Sequence of chain 36.D:
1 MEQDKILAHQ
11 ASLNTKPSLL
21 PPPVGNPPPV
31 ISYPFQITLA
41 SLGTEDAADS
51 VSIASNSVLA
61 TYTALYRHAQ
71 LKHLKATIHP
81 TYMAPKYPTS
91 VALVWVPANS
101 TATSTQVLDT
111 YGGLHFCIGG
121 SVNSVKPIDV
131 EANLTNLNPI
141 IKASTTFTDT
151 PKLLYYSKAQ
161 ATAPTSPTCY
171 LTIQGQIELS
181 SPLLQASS

Binding-site contacts:
Ligand atom N3 contacts residue VAL107 of chain 36.C at 2.9 Å.
Ligand atom OP2 contacts residue ASN133 of chain 36.C at 2.5 Å.
Ligand atom O5' contacts residue ASN133 of chain 36.C at 2.9 Å (h-bond).
Ligand atom OP1 contacts residue ASN136 of chain 36.C at 2.4 Å (h-bond).
Ligand atom C5 contacts residue VAL94 of chain 36.C at 2.5 Å (hydrophobic).
Ligand atom O4 contacts residue VAL107 of chain 36.C at 1.8 Å.
Ligand atom N1 contacts residue VAL94 of chain 36.C at 1.9 Å.
Ligand atom C1' contacts residue VAL94 of chain 36.C at 2.6 Å (hydrophobic).
Ligand atom C4' contacts residue TRP95 of chain 36.C at 3.0 Å (hydrophobic).
Ligand atom O3' contacts residue GLU131 of chain 36.C at 2.8 Å (salt-bridge).
Ligand atom O4' contacts residue VAL94 of chain 36.C at 2.7 Å.
Ligand atom C4 contacts residue VAL107 of chain 36.C at 2.6 Å (hydrophobic).
Ligand atom N3 contacts residue LEU114 of chain 36.C at 2.9 Å (h-bond).
Ligand atom C6 contacts residue GLY112 of chain 36.C at 2.2 Å.
Ligand atom C4 contacts residue LEU93 of chain 36.C at 2.9 Å (hydrophobic).
Ligand atom O4 contacts residue LEU114 of chain 36.C at 2.8 Å (h-bond).
Ligand atom O2' contacts residue TRP95 of chain 36.C at 2.5 Å.
Ligand atom C2 contacts residue VAL94 of chain 36.C at 1.7 Å (hydrophobic).
Ligand atom O4 contacts residue GLU131 of chain 36.C at 2.6 Å (salt-bridge).
Ligand atom N3 contacts residue LEU93 of chain 36.C at 1.6 Å (h-bond).
Ligand atom C2 contacts residue LEU93 of chain 36.C at 2.0 Å (hydrophobic).
Ligand atom C4 contacts residue GLY113 of chain 36.C at 1.2 Å.
Ligand atom C2 contacts residue GLY113 of chain 36.C at 2.8 Å.
Ligand atom C5 contacts residue THR110 of chain 36.C at 2.9 Å.
Ligand atom O2 contacts residue VAL94 of chain 36.C at 1.5 Å.
Ligand atom N1 contacts residue GLY113 of chain 36.C at 2.8 Å.
Ligand atom C6 contacts residue VAL94 of chain 36.C at 1.8 Å (hydrophobic).
Ligand atom O4 contacts residue GLY113 of chain 36.C at 2.0 Å.
Ligand atom C1' contacts residue TRP95 of chain 36.C at 2.4 Å (hydrophobic).
Ligand atom N3 contacts residue GLY113 of chain 36.C at 2.1 Å.
Ligand atom C6 contacts residue TYR111 of chain 36.C at 3.1 Å (hydrophobic).
Ligand atom C4 contacts residue VAL94 of chain 36.C at 2.8 Å (hydrophobic).
Ligand atom C5 contacts residue GLY113 of chain 36.C at 1.2 Å.
Ligand atom C5 contacts residue GLY112 of chain 36.C at 2.6 Å.
Ligand atom O4' contacts residue TRP95 of chain 36.C at 2.8 Å (h-bond).
Ligand atom N3 contacts residue VAL94 of chain 36.C at 2.3 Å.
Ligand atom C6 contacts residue GLY113 of chain 36.C at 1.8 Å.
Ligand atom C4 contacts residue LEU114 of chain 36.C at 2.8 Å (hydrophobic).
Ligand atom O2 contacts residue LEU93 of chain 36.C at 1.9 Å (h-bond).
Ligand atom N1 contacts residue GLY112 of chain 36.C at 2.9 Å (h-bond).

Sequence of chain 37.C:
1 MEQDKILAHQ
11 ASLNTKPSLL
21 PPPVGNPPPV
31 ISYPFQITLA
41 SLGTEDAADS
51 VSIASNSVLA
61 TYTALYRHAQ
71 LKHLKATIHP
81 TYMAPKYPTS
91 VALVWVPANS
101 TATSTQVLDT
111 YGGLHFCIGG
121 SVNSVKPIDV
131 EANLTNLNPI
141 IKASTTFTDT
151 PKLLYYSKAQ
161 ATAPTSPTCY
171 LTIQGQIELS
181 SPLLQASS

Sequence of chain 36.C:
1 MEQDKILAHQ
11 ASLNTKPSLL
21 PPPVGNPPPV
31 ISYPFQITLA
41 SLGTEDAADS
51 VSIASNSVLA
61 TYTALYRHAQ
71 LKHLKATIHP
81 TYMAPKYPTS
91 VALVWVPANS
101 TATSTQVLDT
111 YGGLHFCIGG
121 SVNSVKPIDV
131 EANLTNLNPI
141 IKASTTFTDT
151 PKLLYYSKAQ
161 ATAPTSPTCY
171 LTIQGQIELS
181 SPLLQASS

This protein binds this small molecule.
Small molecule (SMILES): O=c1ccn([C@@H]2O[C@H](CO[P](=O)(O)O[C@H]3[C@@H](O)[C@H](n4ccc(=O)[nH]c4=O)O[C@@H]3COP(=O)(O)O)[C@@H](O)[C@H]2O)c(=O)[nH]1